Sequence of chain 1.A:
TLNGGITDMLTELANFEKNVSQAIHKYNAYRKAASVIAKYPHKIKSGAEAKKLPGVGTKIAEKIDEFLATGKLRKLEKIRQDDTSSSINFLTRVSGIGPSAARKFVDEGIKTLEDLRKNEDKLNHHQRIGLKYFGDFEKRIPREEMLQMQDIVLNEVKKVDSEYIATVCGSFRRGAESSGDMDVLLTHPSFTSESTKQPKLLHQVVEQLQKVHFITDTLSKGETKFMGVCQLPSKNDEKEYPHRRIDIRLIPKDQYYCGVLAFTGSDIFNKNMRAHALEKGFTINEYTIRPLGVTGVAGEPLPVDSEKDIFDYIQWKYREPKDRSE

Binding-site contacts:
Ligand atom C6 contacts residue ASP276 of chain 1.A at 3.6 Å.
Ligand atom O3B contacts residue MN1 of chain 1.G at 3.6 Å.
Ligand atom O3' contacts residue GLY274 of chain 1.A at 3.5 Å.
Ligand atom O2B contacts residue ASP192 of chain 1.A at 2.9 Å (salt-bridge).
Ligand atom O3G contacts residue SER188 of chain 1.A at 3.7 Å.
Ligand atom C2' contacts residue ALA271 of chain 1.A at 3.4 Å (hydrophobic).
Ligand atom O2B contacts residue MN1 of chain 1.G at 2.1 Å.
Ligand atom C2' contacts residue ASN279 of chain 1.A at 3.7 Å.
Ligand atom O1G contacts residue MN1 of chain 1.G at 2.0 Å.
Ligand atom PG contacts residue SER180 of chain 1.A at 3.7 Å.
Ligand atom O1B contacts residue SER180 of chain 1.A at 3.7 Å.
Ligand atom PA contacts residue MN1 of chain 1.H at 3.6 Å.
Ligand atom O1G contacts residue ASP190 of chain 1.A at 3.0 Å (salt-bridge).
Ligand atom O3' contacts residue PHE272 of chain 1.A at 3.6 Å.
Ligand atom PB contacts residue MN1 of chain 1.G at 3.1 Å.
Ligand atom O3A contacts residue MN1 of chain 1.G at 3.6 Å.
Ligand atom N4 contacts residue ASP276 of chain 1.A at 3.7 Å.
Ligand atom PG contacts residue MN1 of chain 1.G at 3.3 Å.
Ligand atom O1B contacts residue ARG183 of chain 1.A at 2.7 Å (salt-bridge).
Ligand atom O1A contacts residue ASP190 of chain 1.A at 3.3 Å (salt-bridge).
Ligand atom O2B contacts residue GLY179 of chain 1.A at 3.3 Å.
Ligand atom O1A contacts residue MN1 of chain 1.G at 2.1 Å.
Ligand atom O2B contacts residue SER180 of chain 1.A at 3.1 Å (h-bond).
Ligand atom N3 contacts residue ASP276 of chain 1.A at 3.6 Å.
Ligand atom PG contacts residue GLY189 of chain 1.A at 3.8 Å.
Ligand atom O1A contacts residue ASP192 of chain 1.A at 3.2 Å (salt-bridge).
Ligand atom O3' contacts residue THR273 of chain 1.A at 3.2 Å (h-bond).
Ligand atom O3G contacts residue GLY189 of chain 1.A at 3.2 Å (h-bond).
Ligand atom O3G contacts residue SER180 of chain 1.A at 2.6 Å (h-bond).
Ligand atom O2 contacts residue ASN279 of chain 1.A at 3.2 Å (h-bond).
Ligand atom O2G contacts residue MN1 of chain 1.K at 3.1 Å.
Ligand atom C5' contacts residue ASP192 of chain 1.A at 3.5 Å.
Ligand atom O3' contacts residue ARG183 of chain 1.A at 3.4 Å (salt-bridge).
Ligand atom C4 contacts residue ASP276 of chain 1.A at 3.3 Å.
Ligand atom C5 contacts residue ASP276 of chain 1.A at 3.3 Å.
Ligand atom C2' contacts residue GLY274 of chain 1.A at 3.6 Å.
Ligand atom O1A contacts residue MN1 of chain 1.H at 2.5 Å.
Ligand atom PA contacts residue MN1 of chain 1.G at 3.4 Å.
Ligand atom C4' contacts residue PHE272 of chain 1.A at 3.6 Å (hydrophobic).
Ligand atom O4' contacts residue PHE272 of chain 1.A at 3.1 Å.

The small molecule below binds the protein below.
Small molecule (SMILES): Nc1ccn([C@H]2C[C@H](O)[C@@H](CO[P](=O)(O)O[P](=O)(O)OP(=O)(O)O)O2)c(=O)n1